Sequence of chain 1.V:
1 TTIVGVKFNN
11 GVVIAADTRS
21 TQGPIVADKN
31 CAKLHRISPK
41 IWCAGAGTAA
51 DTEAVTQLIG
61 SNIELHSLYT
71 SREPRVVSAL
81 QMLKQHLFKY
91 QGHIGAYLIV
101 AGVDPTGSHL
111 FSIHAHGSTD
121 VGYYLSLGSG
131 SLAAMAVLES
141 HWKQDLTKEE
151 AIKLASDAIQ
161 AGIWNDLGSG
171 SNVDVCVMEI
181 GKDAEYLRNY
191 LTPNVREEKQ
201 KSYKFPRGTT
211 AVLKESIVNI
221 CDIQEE

Binding-site contacts:
Ligand atom C8 contacts residue THR1 of chain 1.V at 2.3 Å.
Ligand atom C9 contacts residue LYS33 of chain 1.V at 3.8 Å.
Ligand atom N25 contacts residue THR21 of chain 1.V at 3.5 Å (h-bond).
Ligand atom O39 contacts residue THR48 of chain 1.V at 3.8 Å.
Ligand atom C4 contacts residue CYS31 of chain 1.V at 3.1 Å (hydrophobic).
Ligand atom C24 contacts residue GLY47 of chain 1.V at 3.5 Å.
Ligand atom C9 contacts residue THR1 of chain 1.V at 1.4 Å.
Ligand atom C40 contacts residue THR21 of chain 1.V at 3.6 Å.
Ligand atom C38 contacts residue THR21 of chain 1.V at 3.5 Å.
Ligand atom O21 contacts residue GLY47 of chain 1.V at 3.2 Å (h-bond).
Ligand atom C26 contacts residue ALA49 of chain 1.V at 3.8 Å (hydrophobic).
Ligand atom C3 contacts residue ALA49 of chain 1.V at 3.6 Å (hydrophobic).
Ligand atom C2 contacts residue THR52 of chain 1.V at 3.6 Å.
Ligand atom C11 contacts residue GLY168 of chain 1.V at 3.0 Å.
Ligand atom O21 contacts residue ALA46 of chain 1.V at 3.6 Å.
Ligand atom O39 contacts residue ALA49 of chain 1.V at 3.2 Å (h-bond).
Ligand atom C10 contacts residue GLY168 of chain 1.V at 3.5 Å.
Ligand atom O37 contacts residue GLN22 of chain 1.V at 3.8 Å.
Ligand atom C11 contacts residue ARG19 of chain 1.V at 3.1 Å.
Ligand atom O13 contacts residue THR1 of chain 1.V at 2.9 Å (h-bond).
Ligand atom C11 contacts residue THR1 of chain 1.V at 2.5 Å.
Ligand atom O49 contacts residue SER20 of chain 1.V at 3.3 Å.
Ligand atom C1 contacts residue GLY45 of chain 1.V at 3.5 Å.
Ligand atom C12 contacts residue THR1 of chain 1.V at 2.5 Å.
Ligand atom C6 contacts residue THR1 of chain 1.V at 3.7 Å.
Ligand atom O49 contacts residue THR21 of chain 1.V at 3.1 Å (h-bond).
Ligand atom C7 contacts residue GLY45 of chain 1.V at 3.7 Å.
Ligand atom C4 contacts residue ALA49 of chain 1.V at 3.5 Å (hydrophobic).
Ligand atom C23 contacts residue GLY47 of chain 1.V at 3.8 Å.
Ligand atom N22 contacts residue GLY47 of chain 1.V at 3.1 Å (h-bond).
Ligand atom C7 contacts residue THR1 of chain 1.V at 2.6 Å.
Ligand atom C10 contacts residue THR1 of chain 1.V at 1.5 Å.
Ligand atom C5 contacts residue ALA49 of chain 1.V at 3.8 Å (hydrophobic).
Ligand atom C42 contacts residue GLY47 of chain 1.V at 3.5 Å.
Ligand atom N28 contacts residue ASP125 of chain 1.W at 3.0 Å (salt-bridge).
Ligand atom C3 contacts residue CYS31 of chain 1.V at 3.4 Å (hydrophobic).
Ligand atom O21 contacts residue THR1 of chain 1.V at 2.4 Å (h-bond).
Ligand atom N22 contacts residue THR1 of chain 1.V at 3.6 Å.
Ligand atom C38 contacts residue GLN22 of chain 1.V at 3.8 Å.
Ligand atom C11 contacts residue LYS33 of chain 1.V at 3.6 Å.

This protein binds this small molecule.
Small molecule (SMILES): COc1ccc(C[C@H](NC(=O)[C@@H](C)NC(=O)CN2CCOCC2)C(=O)N[C@@H](Cc2ccccc2)[C@@H](O)[C@H](C)CO)cc1

Sequence of chain 1.W:
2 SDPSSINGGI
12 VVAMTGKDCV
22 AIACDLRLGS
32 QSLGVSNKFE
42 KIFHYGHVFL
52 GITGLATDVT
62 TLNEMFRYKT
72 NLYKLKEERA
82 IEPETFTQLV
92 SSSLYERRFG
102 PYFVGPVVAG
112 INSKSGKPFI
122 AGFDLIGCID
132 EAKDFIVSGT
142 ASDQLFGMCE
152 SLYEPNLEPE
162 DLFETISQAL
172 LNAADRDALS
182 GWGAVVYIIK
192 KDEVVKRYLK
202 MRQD